The small molecule below binds the protein below.
Small molecule (SMILES): CC(=O)N[C@H]1[C@H](O[C@H]2[C@H](O)[C@@H](NC(C)=O)CO[C@@H]2CO)O[C@H](CO)[C@@H](O)[C@@H]1O

Binding-site contacts:
Ligand atom O5 contacts residue SER357 of chain 1.G at 3.1 Å (h-bond).
Ligand atom C6 contacts residue NAG1 of chain 1.PA at 3.8 Å.
Ligand atom C1 contacts residue ASN355 of chain 1.G at 1.5 Å.
Ligand atom O3 contacts residue NAG1 of chain 1.SA at 4.3 Å.
Ligand atom C1 contacts residue NAG1 of chain 1.SA at 3.9 Å.
Ligand atom C2 contacts residue ASN355 of chain 1.G at 2.5 Å.
Ligand atom C1 contacts residue SER357 of chain 1.G at 3.4 Å.
Ligand atom N2 contacts residue NAG1 of chain 1.SA at 3.0 Å (h-bond).
Ligand atom N2 contacts residue ASN355 of chain 1.G at 3.0 Å (h-bond).
Ligand atom O5 contacts residue ASN355 of chain 1.G at 2.4 Å (h-bond).
Ligand atom C6 contacts residue SER357 of chain 1.G at 3.9 Å.
Ligand atom C8 contacts residue NAG1 of chain 1.SA at 3.7 Å.
Ligand atom O7 contacts residue NAG2 of chain 1.SA at 3.0 Å (h-bond).
Ligand atom C5 contacts residue NAG1 of chain 1.PA at 4.3 Å.
Ligand atom O3 contacts residue NAG2 of chain 1.SA at 3.9 Å.
Ligand atom C7 contacts residue NAG2 of chain 1.SA at 4.2 Å.
Ligand atom C3 contacts residue NAG1 of chain 1.SA at 4.3 Å.
Ligand atom C5 contacts residue SER357 of chain 1.G at 3.4 Å.
Ligand atom C8 contacts residue NAG1 of chain 1.PA at 3.5 Å.
Ligand atom C2 contacts residue NAG1 of chain 1.SA at 4.0 Å.
Ligand atom C4 contacts residue ASN355 of chain 1.G at 4.3 Å.
Ligand atom C7 contacts residue ASN355 of chain 1.G at 3.8 Å.
Ligand atom C5 contacts residue ASN355 of chain 1.G at 3.8 Å.
Ligand atom O7 contacts residue ASN355 of chain 1.G at 4.2 Å.
Ligand atom C3 contacts residue ASN355 of chain 1.G at 3.9 Å.
Ligand atom C7 contacts residue NAG1 of chain 1.SA at 3.8 Å.
Ligand atom O7 contacts residue NAG1 of chain 1.SA at 3.6 Å.

Sequence of chain 1.G:
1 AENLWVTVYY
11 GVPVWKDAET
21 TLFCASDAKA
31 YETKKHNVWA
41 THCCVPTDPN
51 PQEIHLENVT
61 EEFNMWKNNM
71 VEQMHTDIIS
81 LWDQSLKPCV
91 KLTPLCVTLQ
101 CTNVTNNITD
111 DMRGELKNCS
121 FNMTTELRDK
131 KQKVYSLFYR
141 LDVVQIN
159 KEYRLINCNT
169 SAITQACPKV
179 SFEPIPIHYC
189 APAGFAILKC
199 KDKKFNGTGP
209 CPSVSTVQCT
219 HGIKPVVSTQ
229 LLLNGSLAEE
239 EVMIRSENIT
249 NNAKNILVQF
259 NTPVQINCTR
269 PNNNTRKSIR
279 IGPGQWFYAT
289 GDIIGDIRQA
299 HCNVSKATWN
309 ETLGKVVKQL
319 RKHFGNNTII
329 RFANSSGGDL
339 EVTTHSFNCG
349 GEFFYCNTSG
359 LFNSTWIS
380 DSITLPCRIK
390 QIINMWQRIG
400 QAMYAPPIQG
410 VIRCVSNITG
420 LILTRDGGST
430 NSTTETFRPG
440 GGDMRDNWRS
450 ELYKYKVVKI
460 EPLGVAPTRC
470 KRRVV